This protein binds this small molecule.
Small molecule (SMILES): CC(=O)N[C@@H]1[C@@H](O)[C@H](O)[C@@H](CO)O[C@H]1O

Sequence of chain 3.A:
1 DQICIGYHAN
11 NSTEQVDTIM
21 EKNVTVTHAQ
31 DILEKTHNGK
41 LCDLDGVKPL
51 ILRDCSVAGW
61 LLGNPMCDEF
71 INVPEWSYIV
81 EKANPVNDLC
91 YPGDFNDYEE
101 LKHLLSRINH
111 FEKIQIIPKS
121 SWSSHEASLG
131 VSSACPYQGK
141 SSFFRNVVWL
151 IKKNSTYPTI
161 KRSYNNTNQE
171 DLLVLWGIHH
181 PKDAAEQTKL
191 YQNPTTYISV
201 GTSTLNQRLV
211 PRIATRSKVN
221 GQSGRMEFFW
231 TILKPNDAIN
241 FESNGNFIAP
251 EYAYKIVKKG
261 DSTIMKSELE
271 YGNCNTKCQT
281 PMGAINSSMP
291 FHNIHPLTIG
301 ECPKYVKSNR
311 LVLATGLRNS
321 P

Binding-site contacts:
Ligand atom C7 contacts residue ASN11 of chain 3.A at 3.5 Å.
Ligand atom O7 contacts residue ASN11 of chain 3.A at 3.6 Å.
Ligand atom C2 contacts residue ASN11 of chain 3.A at 2.6 Å.
Ligand atom C1 contacts residue ASN11 of chain 3.A at 1.5 Å.
Ligand atom O5 contacts residue ASN11 of chain 3.A at 2.4 Å (h-bond).
Ligand atom C4 contacts residue ASN11 of chain 3.A at 4.3 Å.
Ligand atom N2 contacts residue ASN11 of chain 3.A at 3.0 Å (h-bond).
Ligand atom C5 contacts residue ASN11 of chain 3.A at 3.7 Å.
Ligand atom C3 contacts residue ASN11 of chain 3.A at 3.9 Å.